Sequence of chain 1.D:
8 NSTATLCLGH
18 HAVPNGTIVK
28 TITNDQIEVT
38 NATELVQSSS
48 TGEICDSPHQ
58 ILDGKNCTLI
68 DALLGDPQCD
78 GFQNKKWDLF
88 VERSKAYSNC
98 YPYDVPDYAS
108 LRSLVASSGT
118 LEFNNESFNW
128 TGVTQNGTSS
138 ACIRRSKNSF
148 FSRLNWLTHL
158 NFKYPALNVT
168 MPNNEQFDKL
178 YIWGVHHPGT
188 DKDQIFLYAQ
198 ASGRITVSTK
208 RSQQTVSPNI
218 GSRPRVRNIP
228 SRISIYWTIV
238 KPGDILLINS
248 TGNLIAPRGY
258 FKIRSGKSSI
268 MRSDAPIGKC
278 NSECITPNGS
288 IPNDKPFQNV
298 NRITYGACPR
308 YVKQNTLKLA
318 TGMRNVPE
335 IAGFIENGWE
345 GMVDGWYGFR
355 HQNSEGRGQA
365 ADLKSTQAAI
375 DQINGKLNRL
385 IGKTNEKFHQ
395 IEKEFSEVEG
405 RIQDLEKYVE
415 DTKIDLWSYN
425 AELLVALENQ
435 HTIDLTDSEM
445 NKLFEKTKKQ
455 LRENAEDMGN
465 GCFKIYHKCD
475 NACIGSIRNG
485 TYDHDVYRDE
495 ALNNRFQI

This protein binds this small molecule.
Small molecule (SMILES): CC(=O)N[C@@H]1[C@@H](O)[C@H](O)[C@@H](CO)O[C@H]1O

Binding-site contacts:
Ligand atom C1 contacts residue ASN285 of chain 1.D at 1.4 Å.
Ligand atom C5 contacts residue ASN285 of chain 1.D at 3.7 Å.
Ligand atom C5 contacts residue ASN298 of chain 1.D at 3.9 Å.
Ligand atom O5 contacts residue ASN298 of chain 1.D at 3.8 Å.
Ligand atom C3 contacts residue VAL297 of chain 1.D at 3.9 Å (hydrophobic).
Ligand atom C8 contacts residue VAL297 of chain 1.D at 4.1 Å (hydrophobic).
Ligand atom O7 contacts residue ASN285 of chain 1.D at 3.1 Å (h-bond).
Ligand atom C2 contacts residue ASN285 of chain 1.D at 2.4 Å.
Ligand atom C7 contacts residue ASN285 of chain 1.D at 3.2 Å.
Ligand atom C8 contacts residue SER45 of chain 1.D at 3.5 Å.
Ligand atom N2 contacts residue VAL297 of chain 1.D at 3.3 Å (h-bond).
Ligand atom C4 contacts residue ASN285 of chain 1.D at 4.2 Å.
Ligand atom C1 contacts residue VAL297 of chain 1.D at 3.5 Å (hydrophobic).
Ligand atom C2 contacts residue VAL297 of chain 1.D at 3.8 Å (hydrophobic).
Ligand atom C8 contacts residue ASN285 of chain 1.D at 4.3 Å.
Ligand atom C3 contacts residue ASN285 of chain 1.D at 3.8 Å.
Ligand atom C1 contacts residue ASN298 of chain 1.D at 3.9 Å.
Ligand atom C8 contacts residue SER46 of chain 1.D at 4.4 Å.
Ligand atom O5 contacts residue ASN285 of chain 1.D at 2.4 Å (h-bond).
Ligand atom N2 contacts residue ASN285 of chain 1.D at 2.9 Å (h-bond).
Ligand atom C6 contacts residue ASN298 of chain 1.D at 4.4 Å.
Ligand atom C7 contacts residue VAL297 of chain 1.D at 4.2 Å (hydrophobic).